Sequence of chain 1.B:
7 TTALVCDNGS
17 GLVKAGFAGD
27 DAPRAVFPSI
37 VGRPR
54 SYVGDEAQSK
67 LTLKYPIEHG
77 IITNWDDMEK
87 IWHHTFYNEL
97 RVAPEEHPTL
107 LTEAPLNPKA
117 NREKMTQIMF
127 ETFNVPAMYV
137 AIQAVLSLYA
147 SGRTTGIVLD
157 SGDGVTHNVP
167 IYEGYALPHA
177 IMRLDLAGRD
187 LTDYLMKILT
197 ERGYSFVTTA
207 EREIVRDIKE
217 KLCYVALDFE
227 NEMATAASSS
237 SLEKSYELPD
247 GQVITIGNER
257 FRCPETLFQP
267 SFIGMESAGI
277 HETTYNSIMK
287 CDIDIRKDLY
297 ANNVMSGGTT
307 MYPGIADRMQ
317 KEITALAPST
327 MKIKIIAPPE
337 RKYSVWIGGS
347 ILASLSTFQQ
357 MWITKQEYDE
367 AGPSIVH

A small-molecule ligand and the protein it binds are described below.
Small molecule (SMILES): C/C1=C/C(=O)O[C@@H]2C[C@@H](CC[C@H](C)/C=C\CC1)O[C@@](O)([C@@H]1CSC(=O)N1)C2

Binding-site contacts:
Ligand atom C10 contacts residue TYR71 of chain 1.B at 3.3 Å (hydrophobic).
Ligand atom C19 contacts residue ARG212 of chain 1.B at 3.6 Å.
Ligand atom O5 contacts residue THR188 of chain 1.B at 2.6 Å (h-bond).
Ligand atom O4 contacts residue GLU209 of chain 1.B at 2.6 Å (salt-bridge).
Ligand atom O5 contacts residue ASP159 of chain 1.B at 3.5 Å (salt-bridge).
Ligand atom N1 contacts residue ARG185 of chain 1.B at 3.5 Å.
Ligand atom S1 contacts residue ARG208 of chain 1.B at 3.6 Å.
Ligand atom O5 contacts residue ARG212 of chain 1.B at 3.5 Å.
Ligand atom C1 contacts residue LEU18 of chain 1.B at 3.8 Å (hydrophobic).
Ligand atom C14 contacts residue ASP159 of chain 1.B at 3.5 Å.
Ligand atom C17 contacts residue GLU209 of chain 1.B at 3.1 Å.
Ligand atom C12 contacts residue GLY17 of chain 1.B at 2.9 Å.
Ligand atom N1 contacts residue ASP159 of chain 1.B at 2.7 Å (salt-bridge).
Ligand atom O4 contacts residue ARG212 of chain 1.B at 3.1 Å (salt-bridge).
Ligand atom O5 contacts residue ARG185 of chain 1.B at 3.8 Å.
Ligand atom S1 contacts residue GLU209 of chain 1.B at 3.7 Å.
Ligand atom O3 contacts residue GLU209 of chain 1.B at 3.6 Å (salt-bridge).
Ligand atom C10 contacts residue ILE36 of chain 1.B at 3.4 Å (hydrophobic).
Ligand atom C8 contacts residue GLU209 of chain 1.B at 3.4 Å.
Ligand atom C10 contacts residue PRO34 of chain 1.B at 3.7 Å (hydrophobic).
Ligand atom C2 contacts residue ARG212 of chain 1.B at 3.5 Å.
Ligand atom C17 contacts residue TYR71 of chain 1.B at 3.5 Å (hydrophobic).
Ligand atom O5 contacts residue LYS215 of chain 1.B at 3.6 Å (salt-bridge).
Ligand atom C18 contacts residue ASP159 of chain 1.B at 3.5 Å.
Ligand atom C3 contacts residue ARG212 of chain 1.B at 3.7 Å.
Ligand atom C15 contacts residue GLU209 of chain 1.B at 3.5 Å.
Ligand atom C16 contacts residue ASP159 of chain 1.B at 3.7 Å.
Ligand atom O3 contacts residue TYR71 of chain 1.B at 2.7 Å (h-bond).
Ligand atom C12 contacts residue PRO34 of chain 1.B at 3.8 Å (hydrophobic).
Ligand atom C13 contacts residue GLY17 of chain 1.B at 3.4 Å.
Ligand atom C18 contacts residue ARG185 of chain 1.B at 3.7 Å.
Ligand atom C5 contacts residue GLU209 of chain 1.B at 3.4 Å.
Ligand atom O5 contacts residue ATP1 of chain 1.K at 3.6 Å.
Ligand atom C15 contacts residue TYR71 of chain 1.B at 3.7 Å (hydrophobic).
Ligand atom O1 contacts residue LEU18 of chain 1.B at 3.7 Å.
Ligand atom C20 contacts residue GLU209 of chain 1.B at 3.7 Å.
Ligand atom C16 contacts residue TYR71 of chain 1.B at 3.4 Å (hydrophobic).
Ligand atom C9 contacts residue TYR71 of chain 1.B at 3.3 Å (hydrophobic).
Ligand atom C18 contacts residue THR188 of chain 1.B at 3.6 Å.
Ligand atom C11 contacts residue TYR71 of chain 1.B at 3.6 Å (hydrophobic).